Sequence of chain 13.A:
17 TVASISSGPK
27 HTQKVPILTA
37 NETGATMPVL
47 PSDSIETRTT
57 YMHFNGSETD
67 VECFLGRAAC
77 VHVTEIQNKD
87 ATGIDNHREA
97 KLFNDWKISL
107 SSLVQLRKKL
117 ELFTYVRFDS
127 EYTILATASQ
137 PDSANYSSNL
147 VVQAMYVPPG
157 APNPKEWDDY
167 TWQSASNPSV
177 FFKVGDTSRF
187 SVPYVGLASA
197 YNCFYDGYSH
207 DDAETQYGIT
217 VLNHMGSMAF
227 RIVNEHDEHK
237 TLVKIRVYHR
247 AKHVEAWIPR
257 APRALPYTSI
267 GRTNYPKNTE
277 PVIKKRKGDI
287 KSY

The protein below binds the small molecule below.
Small molecule (SMILES): Cc1cc(CCCCCOc2ccc(C3=NCCO3)cc2)on1

Sequence of chain 13.C:
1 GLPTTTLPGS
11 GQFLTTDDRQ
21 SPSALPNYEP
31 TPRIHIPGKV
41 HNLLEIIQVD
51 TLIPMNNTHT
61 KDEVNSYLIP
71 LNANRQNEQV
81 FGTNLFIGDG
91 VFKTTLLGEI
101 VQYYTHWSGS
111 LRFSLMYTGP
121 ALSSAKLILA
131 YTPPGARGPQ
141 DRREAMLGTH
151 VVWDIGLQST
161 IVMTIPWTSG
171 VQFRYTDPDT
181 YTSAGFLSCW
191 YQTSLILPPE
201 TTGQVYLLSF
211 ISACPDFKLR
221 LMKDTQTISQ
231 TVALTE

Binding-site contacts:
Ligand atom O1 contacts residue LEU106 of chain 13.A at 3.8 Å.
Ligand atom C4C contacts residue VAL188 of chain 13.A at 3.7 Å (hydrophobic).
Ligand atom C5 contacts residue LEU106 of chain 13.A at 3.8 Å (hydrophobic).
Ligand atom C6B contacts residue ILE104 of chain 13.A at 3.6 Å (hydrophobic).
Ligand atom C4 contacts residue LEU106 of chain 13.A at 3.9 Å (hydrophobic).
Ligand atom N3A contacts residue PHE186 of chain 13.A at 4.0 Å.
Ligand atom C1B contacts residue ILE104 of chain 13.A at 4.0 Å (hydrophobic).
Ligand atom C1B contacts residue TYR128 of chain 13.A at 3.6 Å (hydrophobic).
Ligand atom C2B contacts residue VAL188 of chain 13.A at 3.5 Å (hydrophobic).
Ligand atom C5A contacts residue PHE186 of chain 13.A at 3.5 Å (hydrophobic).
Ligand atom C2C contacts residue TYR197 of chain 13.A at 3.7 Å (hydrophobic).
Ligand atom C5B contacts residue MET224 of chain 13.A at 3.8 Å (hydrophobic).
Ligand atom N2 contacts residue LEU106 of chain 13.A at 3.8 Å.
Ligand atom C1C contacts residue TYR128 of chain 13.A at 3.7 Å (hydrophobic).
Ligand atom C2A contacts residue PHE186 of chain 13.A at 3.3 Å (hydrophobic).
Ligand atom C5C contacts residue VAL191 of chain 13.A at 3.8 Å (hydrophobic).
Ligand atom O1B contacts residue TYR128 of chain 13.A at 3.4 Å (h-bond).
Ligand atom C3C contacts residue TYR128 of chain 13.A at 3.4 Å (hydrophobic).
Ligand atom C4 contacts residue TYR197 of chain 13.A at 3.8 Å (hydrophobic).
Ligand atom C1B contacts residue VAL188 of chain 13.A at 3.8 Å (hydrophobic).
Ligand atom C6B contacts residue TYR128 of chain 13.A at 3.3 Å (hydrophobic).
Ligand atom C4C contacts residue VAL191 of chain 13.A at 3.0 Å (hydrophobic).
Ligand atom C5A contacts residue VAL176 of chain 13.A at 3.6 Å (hydrophobic).
Ligand atom C4A contacts residue PRO174 of chain 13.A at 3.1 Å (hydrophobic).
Ligand atom C3B contacts residue TYR152 of chain 13.A at 3.7 Å (hydrophobic).
Ligand atom N3A contacts residue PRO174 of chain 13.A at 3.7 Å.
Ligand atom N3A contacts residue TYR152 of chain 13.A at 3.5 Å.
Ligand atom C2A contacts residue TYR152 of chain 13.A at 3.6 Å (hydrophobic).
Ligand atom C5B contacts residue TYR128 of chain 13.A at 4.0 Å (hydrophobic).
Ligand atom C4B contacts residue PHE186 of chain 13.A at 3.6 Å (hydrophobic).
Ligand atom O1B contacts residue ILE104 of chain 13.A at 3.9 Å.
Ligand atom C5B contacts residue PHE186 of chain 13.A at 3.9 Å (hydrophobic).
Ligand atom N3A contacts residue ALA24 of chain 13.C at 3.8 Å.
Ligand atom C1C contacts residue LEU106 of chain 13.A at 3.8 Å (hydrophobic).
Ligand atom C4B contacts residue TYR152 of chain 13.A at 3.8 Å (hydrophobic).
Ligand atom C3B contacts residue VAL188 of chain 13.A at 3.8 Å (hydrophobic).
Ligand atom O1 contacts residue MET221 of chain 13.A at 3.9 Å.
Ligand atom C2C contacts residue MET221 of chain 13.A at 4.0 Å (hydrophobic).
Ligand atom O1A contacts residue PHE186 of chain 13.A at 3.0 Å.
Ligand atom C5A contacts residue ALA150 of chain 13.A at 3.6 Å (hydrophobic).